Sequence of chain 1.A:
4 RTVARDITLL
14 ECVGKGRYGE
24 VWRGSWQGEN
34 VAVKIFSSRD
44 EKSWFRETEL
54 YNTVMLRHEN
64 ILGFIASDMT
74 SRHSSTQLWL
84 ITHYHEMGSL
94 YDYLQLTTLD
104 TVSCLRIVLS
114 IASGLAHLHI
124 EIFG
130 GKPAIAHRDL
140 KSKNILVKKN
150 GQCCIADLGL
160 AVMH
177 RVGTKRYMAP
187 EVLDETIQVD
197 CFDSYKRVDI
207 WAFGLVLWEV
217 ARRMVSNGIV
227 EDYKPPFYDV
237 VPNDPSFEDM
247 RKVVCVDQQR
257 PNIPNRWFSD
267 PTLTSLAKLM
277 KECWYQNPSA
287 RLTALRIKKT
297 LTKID

The protein below binds the small molecule below.
Small molecule (SMILES): O=C1CCCN1

Binding-site contacts:
Ligand atom OAA contacts residue ARG60 of chain 1.A at 3.0 Å (salt-bridge).
Ligand atom NAE contacts residue LEU59 of chain 1.A at 3.8 Å.
Ligand atom OAA contacts residue MET58 of chain 1.A at 4.1 Å.
Ligand atom NAE contacts residue MET58 of chain 1.A at 2.8 Å (h-bond).
Ligand atom CAC contacts residue VAL57 of chain 1.A at 4.1 Å (hydrophobic).
Ligand atom OAA contacts residue LEU59 of chain 1.A at 3.4 Å.
Ligand atom CAF contacts residue LYS131 of chain 1.A at 4.5 Å.
Ligand atom OAA contacts residue LYS131 of chain 1.A at 4.5 Å.
Ligand atom CAD contacts residue HIS120 of chain 1.A at 4.0 Å.
Ligand atom CAC contacts residue MET58 of chain 1.A at 3.8 Å (hydrophobic).
Ligand atom CAF contacts residue ARG60 of chain 1.A at 3.7 Å.
Ligand atom CAD contacts residue GLY130 of chain 1.A at 4.1 Å.
Ligand atom CAF contacts residue HIS120 of chain 1.A at 3.6 Å.
Ligand atom CAD contacts residue LYS131 of chain 1.A at 4.0 Å.
Ligand atom OAA contacts residue HIS120 of chain 1.A at 2.8 Å (h-bond).
Ligand atom NAE contacts residue VAL57 of chain 1.A at 4.0 Å.
Ligand atom NAE contacts residue ARG60 of chain 1.A at 3.7 Å.
Ligand atom CAF contacts residue MET58 of chain 1.A at 3.9 Å (hydrophobic).
Ligand atom CAF contacts residue LEU59 of chain 1.A at 3.9 Å (hydrophobic).
Ligand atom CAB contacts residue GLY130 of chain 1.A at 3.7 Å.
Ligand atom CAF contacts residue VAL57 of chain 1.A at 4.5 Å (hydrophobic).
Ligand atom CAC contacts residue GLY130 of chain 1.A at 3.8 Å.